Sequence of chain 1.A:
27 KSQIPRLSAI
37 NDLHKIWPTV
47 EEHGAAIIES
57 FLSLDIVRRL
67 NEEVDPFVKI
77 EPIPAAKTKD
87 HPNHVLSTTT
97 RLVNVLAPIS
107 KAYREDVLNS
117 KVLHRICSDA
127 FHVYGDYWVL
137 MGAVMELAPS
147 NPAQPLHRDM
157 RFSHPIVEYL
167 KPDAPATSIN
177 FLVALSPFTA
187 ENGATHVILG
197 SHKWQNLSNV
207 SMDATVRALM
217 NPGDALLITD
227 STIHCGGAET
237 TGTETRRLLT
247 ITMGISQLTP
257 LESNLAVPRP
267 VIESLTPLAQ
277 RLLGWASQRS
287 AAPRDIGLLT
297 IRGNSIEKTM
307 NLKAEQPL

Binding-site contacts:
Ligand atom C1 contacts residue CQ91 of chain 1.D at 3.5 Å.
Ligand atom C3 contacts residue MET141 of chain 1.A at 4.1 Å (hydrophobic).
Ligand atom C1 contacts residue GLN150 of chain 1.A at 3.4 Å.
Ligand atom C2 contacts residue FE1 of chain 1.B at 3.1 Å.
Ligand atom O5 contacts residue FE1 of chain 1.B at 2.4 Å.
Ligand atom O3 contacts residue LEU244 of chain 1.A at 3.7 Å.
Ligand atom O2 contacts residue PEO1 of chain 1.E at 3.4 Å (h-bond).
Ligand atom O4 contacts residue GLY232 of chain 1.A at 3.5 Å.
Ligand atom O3 contacts residue THR191 of chain 1.A at 2.8 Å (h-bond).
Ligand atom C2 contacts residue PEO1 of chain 1.E at 2.4 Å.
Ligand atom O5 contacts residue GLN150 of chain 1.A at 3.2 Å (h-bond).
Ligand atom O2 contacts residue LEU92 of chain 1.A at 3.8 Å.
Ligand atom O3 contacts residue ARG242 of chain 1.A at 2.9 Å (salt-bridge).
Ligand atom O5 contacts residue HIS230 of chain 1.A at 3.2 Å.
Ligand atom C4 contacts residue PEO1 of chain 1.E at 4.2 Å.
Ligand atom C2 contacts residue GLN150 of chain 1.A at 3.1 Å.
Ligand atom O2 contacts residue CQ91 of chain 1.D at 3.4 Å.
Ligand atom C1 contacts residue HIS153 of chain 1.A at 4.0 Å.
Ligand atom O2 contacts residue MET141 of chain 1.A at 3.4 Å.
Ligand atom O1 contacts residue ASP155 of chain 1.A at 3.6 Å (salt-bridge).
Ligand atom O1 contacts residue CQ91 of chain 1.D at 2.5 Å (h-bond).
Ligand atom O1 contacts residue HIS153 of chain 1.A at 3.3 Å (h-bond).
Ligand atom C3 contacts residue GLN150 of chain 1.A at 3.4 Å.
Ligand atom C5 contacts residue GLY232 of chain 1.A at 3.3 Å.
Ligand atom C5 contacts residue LEU244 of chain 1.A at 3.7 Å (hydrophobic).
Ligand atom C3 contacts residue PEO1 of chain 1.E at 3.4 Å.
Ligand atom C5 contacts residue THR191 of chain 1.A at 3.9 Å.
Ligand atom O2 contacts residue GLN150 of chain 1.A at 2.9 Å (h-bond).
Ligand atom O4 contacts residue ARG242 of chain 1.A at 2.9 Å (salt-bridge).
Ligand atom O5 contacts residue PEO1 of chain 1.E at 2.6 Å (h-bond).
Ligand atom O1 contacts residue PEO1 of chain 1.E at 2.4 Å (h-bond).
Ligand atom C4 contacts residue GLY232 of chain 1.A at 3.6 Å.
Ligand atom C1 contacts residue FE1 of chain 1.B at 3.0 Å.
Ligand atom O3 contacts residue GLY232 of chain 1.A at 3.6 Å.
Ligand atom O4 contacts residue LEU244 of chain 1.A at 3.8 Å.
Ligand atom C1 contacts residue PEO1 of chain 1.E at 2.4 Å.
Ligand atom C4 contacts residue GLN150 of chain 1.A at 3.6 Å.
Ligand atom O5 contacts residue HIS153 of chain 1.A at 3.6 Å (h-bond).
Ligand atom O1 contacts residue FE1 of chain 1.B at 2.2 Å.
Ligand atom C5 contacts residue ARG242 of chain 1.A at 3.6 Å.

This protein binds this small molecule.
Small molecule (SMILES): O=C(O)CCC(=O)C(=O)O